Binding-site contacts:
Ligand atom O5 contacts residue ASN798 of chain 1.A at 2.3 Å (h-bond).
Ligand atom C7 contacts residue ASN798 of chain 1.A at 3.3 Å.
Ligand atom C8 contacts residue ASN798 of chain 1.A at 3.7 Å.
Ligand atom N2 contacts residue ASN798 of chain 1.A at 3.0 Å (h-bond).
Ligand atom C2 contacts residue SER800 of chain 1.A at 4.1 Å.
Ligand atom C4 contacts residue ASN798 of chain 1.A at 4.2 Å.
Ligand atom O5 contacts residue SER800 of chain 1.A at 4.3 Å.
Ligand atom C1 contacts residue SER800 of chain 1.A at 3.5 Å.
Ligand atom C5 contacts residue SER800 of chain 1.A at 4.3 Å.
Ligand atom C3 contacts residue SER800 of chain 1.A at 4.2 Å.
Ligand atom C2 contacts residue ASN798 of chain 1.A at 2.6 Å.
Ligand atom C6 contacts residue GLN801 of chain 1.A at 4.0 Å.
Ligand atom C3 contacts residue ASN798 of chain 1.A at 3.8 Å.
Ligand atom C1 contacts residue ASN798 of chain 1.A at 1.4 Å.
Ligand atom N2 contacts residue SER800 of chain 1.A at 3.7 Å.
Ligand atom C5 contacts residue ASN798 of chain 1.A at 3.6 Å.
Ligand atom O7 contacts residue ASN798 of chain 1.A at 3.6 Å (h-bond).

Sequence of chain 1.A:
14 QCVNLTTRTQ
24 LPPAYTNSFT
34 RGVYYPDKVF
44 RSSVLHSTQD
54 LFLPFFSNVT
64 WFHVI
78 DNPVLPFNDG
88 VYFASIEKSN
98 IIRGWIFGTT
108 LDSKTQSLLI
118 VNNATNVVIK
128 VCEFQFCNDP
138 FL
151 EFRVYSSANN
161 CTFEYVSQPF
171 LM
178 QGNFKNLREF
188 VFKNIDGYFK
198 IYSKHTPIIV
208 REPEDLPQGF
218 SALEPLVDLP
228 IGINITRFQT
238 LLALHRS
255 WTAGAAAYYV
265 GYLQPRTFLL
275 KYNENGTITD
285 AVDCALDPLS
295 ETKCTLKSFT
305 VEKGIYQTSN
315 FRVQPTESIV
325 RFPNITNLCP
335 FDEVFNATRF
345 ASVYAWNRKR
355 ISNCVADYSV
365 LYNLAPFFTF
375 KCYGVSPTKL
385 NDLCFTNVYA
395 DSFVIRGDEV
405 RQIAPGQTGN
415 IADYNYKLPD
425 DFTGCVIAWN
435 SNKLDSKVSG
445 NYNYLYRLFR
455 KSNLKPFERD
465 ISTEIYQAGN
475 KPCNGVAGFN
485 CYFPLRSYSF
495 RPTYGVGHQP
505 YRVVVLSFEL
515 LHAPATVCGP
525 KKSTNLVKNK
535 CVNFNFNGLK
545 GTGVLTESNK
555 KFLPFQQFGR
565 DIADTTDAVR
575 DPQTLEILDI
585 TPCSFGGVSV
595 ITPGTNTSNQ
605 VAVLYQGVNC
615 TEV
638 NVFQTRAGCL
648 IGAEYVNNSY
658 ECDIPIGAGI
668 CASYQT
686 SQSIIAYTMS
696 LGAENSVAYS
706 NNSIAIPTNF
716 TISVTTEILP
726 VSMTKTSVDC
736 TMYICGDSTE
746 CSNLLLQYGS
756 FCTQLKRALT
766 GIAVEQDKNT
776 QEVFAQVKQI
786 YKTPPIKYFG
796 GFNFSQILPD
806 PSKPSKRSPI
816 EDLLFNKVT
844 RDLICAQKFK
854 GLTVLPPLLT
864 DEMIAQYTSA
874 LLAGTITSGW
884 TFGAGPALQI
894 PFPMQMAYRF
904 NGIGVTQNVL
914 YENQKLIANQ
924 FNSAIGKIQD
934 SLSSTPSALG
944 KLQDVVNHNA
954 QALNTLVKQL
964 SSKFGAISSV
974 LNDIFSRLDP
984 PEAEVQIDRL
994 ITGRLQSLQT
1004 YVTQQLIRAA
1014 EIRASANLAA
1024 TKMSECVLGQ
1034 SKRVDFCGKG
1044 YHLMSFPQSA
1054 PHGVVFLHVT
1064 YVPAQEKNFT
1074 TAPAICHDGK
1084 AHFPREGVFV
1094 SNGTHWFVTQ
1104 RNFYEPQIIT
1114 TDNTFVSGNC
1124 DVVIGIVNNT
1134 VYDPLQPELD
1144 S

The protein below binds the small molecule below.
Small molecule (SMILES): CC(=O)N[C@@H]1[C@@H](O)[C@H](O)[C@@H](CO)O[C@H]1O